Sequence of chain 31.A:
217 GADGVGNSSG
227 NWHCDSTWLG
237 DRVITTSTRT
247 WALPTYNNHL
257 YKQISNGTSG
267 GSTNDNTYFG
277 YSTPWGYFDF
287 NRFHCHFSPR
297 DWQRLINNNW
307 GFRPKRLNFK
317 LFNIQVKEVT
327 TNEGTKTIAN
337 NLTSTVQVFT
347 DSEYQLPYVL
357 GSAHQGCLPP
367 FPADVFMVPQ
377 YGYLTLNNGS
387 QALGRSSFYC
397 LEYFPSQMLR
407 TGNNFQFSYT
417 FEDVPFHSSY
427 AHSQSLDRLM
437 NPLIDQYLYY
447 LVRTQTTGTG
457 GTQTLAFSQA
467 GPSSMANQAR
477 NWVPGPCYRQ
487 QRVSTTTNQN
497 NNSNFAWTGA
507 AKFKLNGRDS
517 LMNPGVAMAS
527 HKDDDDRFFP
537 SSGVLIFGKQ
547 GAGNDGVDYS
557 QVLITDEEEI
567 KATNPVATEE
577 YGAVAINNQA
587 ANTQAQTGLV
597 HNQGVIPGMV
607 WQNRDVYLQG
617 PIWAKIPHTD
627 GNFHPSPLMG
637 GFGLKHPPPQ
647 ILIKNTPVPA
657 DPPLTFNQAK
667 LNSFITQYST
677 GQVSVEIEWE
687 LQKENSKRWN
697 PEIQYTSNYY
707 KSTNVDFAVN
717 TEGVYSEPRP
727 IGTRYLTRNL

Binding-site contacts:
Ligand atom C1' contacts residue PRO631 of chain 58.A at 4.3 Å (hydrophobic).
Ligand atom N3 contacts residue PRO631 of chain 58.A at 3.6 Å.
Ligand atom N3 contacts residue GLY639 of chain 58.A at 4.3 Å.
Ligand atom N6 contacts residue PHE638 of chain 58.A at 3.9 Å.
Ligand atom C5 contacts residue SER632 of chain 58.A at 4.1 Å.
Ligand atom N9 contacts residue HIS630 of chain 58.A at 4.2 Å.
Ligand atom N1 contacts residue PRO631 of chain 58.A at 3.5 Å (h-bond).
Ligand atom C6 contacts residue SER632 of chain 58.A at 3.9 Å.
Ligand atom N7 contacts residue PRO421 of chain 58.A at 4.2 Å.
Ligand atom C6 contacts residue PRO631 of chain 58.A at 3.9 Å (hydrophobic).
Ligand atom C5 contacts residue PRO421 of chain 58.A at 4.1 Å (hydrophobic).
Ligand atom C6 contacts residue VAL420 of chain 58.A at 4.0 Å (hydrophobic).
Ligand atom C2 contacts residue GLY639 of chain 58.A at 3.1 Å.
Ligand atom N6 contacts residue SER632 of chain 58.A at 3.3 Å (h-bond).
Ligand atom N7 contacts residue SER632 of chain 58.A at 4.1 Å.
Ligand atom C6 contacts residue GLY639 of chain 58.A at 3.8 Å.
Ligand atom C2' contacts residue HIS630 of chain 58.A at 3.2 Å.
Ligand atom C1' contacts residue HIS630 of chain 58.A at 4.0 Å.
Ligand atom N6 contacts residue VAL420 of chain 58.A at 4.0 Å.
Ligand atom C8 contacts residue HIS630 of chain 58.A at 3.3 Å.
Ligand atom C4 contacts residue PRO421 of chain 58.A at 4.3 Å (hydrophobic).
Ligand atom N1 contacts residue VAL420 of chain 58.A at 3.7 Å.
Ligand atom O2P contacts residue ASP626 of chain 31.A at 4.2 Å.
Ligand atom N7 contacts residue HIS630 of chain 58.A at 4.1 Å.
Ligand atom C5 contacts residue PRO631 of chain 58.A at 4.2 Å (hydrophobic).
Ligand atom C2 contacts residue PRO631 of chain 58.A at 3.3 Å (hydrophobic).
Ligand atom C8 contacts residue PRO421 of chain 58.A at 4.3 Å (hydrophobic).
Ligand atom N9 contacts residue PRO421 of chain 58.A at 4.4 Å.
Ligand atom N1 contacts residue PHE638 of chain 58.A at 4.3 Å.
Ligand atom C4 contacts residue PRO631 of chain 58.A at 4.0 Å (hydrophobic).
Ligand atom N6 contacts residue GLY637 of chain 58.A at 3.7 Å.
Ligand atom C3' contacts residue HIS630 of chain 58.A at 4.4 Å.
Ligand atom N6 contacts residue GLY639 of chain 58.A at 3.6 Å (h-bond).
Ligand atom C2 contacts residue PRO421 of chain 58.A at 4.5 Å (hydrophobic).
Ligand atom N1 contacts residue GLY639 of chain 58.A at 3.1 Å (h-bond).
Ligand atom C2 contacts residue VAL420 of chain 58.A at 4.3 Å (hydrophobic).
Ligand atom C6 contacts residue PRO421 of chain 58.A at 4.1 Å (hydrophobic).
Ligand atom O1P contacts residue LYS641 of chain 31.A at 4.0 Å.
Ligand atom N7 contacts residue ASN609 of chain 58.A at 3.8 Å.
Ligand atom N1 contacts residue PRO421 of chain 58.A at 4.3 Å.

Sequence of chain 58.A:
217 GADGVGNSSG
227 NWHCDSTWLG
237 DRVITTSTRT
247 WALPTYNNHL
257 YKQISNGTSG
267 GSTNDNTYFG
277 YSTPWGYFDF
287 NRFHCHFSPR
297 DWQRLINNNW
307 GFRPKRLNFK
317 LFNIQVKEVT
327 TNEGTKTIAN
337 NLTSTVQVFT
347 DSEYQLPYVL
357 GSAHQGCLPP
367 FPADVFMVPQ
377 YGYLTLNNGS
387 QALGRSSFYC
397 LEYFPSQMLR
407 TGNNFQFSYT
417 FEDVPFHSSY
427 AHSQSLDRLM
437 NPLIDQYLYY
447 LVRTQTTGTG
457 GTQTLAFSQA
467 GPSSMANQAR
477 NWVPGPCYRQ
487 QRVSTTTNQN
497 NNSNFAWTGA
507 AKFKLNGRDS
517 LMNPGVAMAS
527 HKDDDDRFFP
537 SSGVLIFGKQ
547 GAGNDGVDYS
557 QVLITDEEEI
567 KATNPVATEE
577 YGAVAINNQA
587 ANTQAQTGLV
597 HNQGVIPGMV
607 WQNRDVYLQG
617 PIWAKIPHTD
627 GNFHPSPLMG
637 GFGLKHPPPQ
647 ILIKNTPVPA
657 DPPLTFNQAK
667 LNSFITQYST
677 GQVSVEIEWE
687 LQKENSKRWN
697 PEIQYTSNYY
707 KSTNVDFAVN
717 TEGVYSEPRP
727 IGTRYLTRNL

A small-molecule ligand and the protein it binds are described below.
Small molecule (SMILES): Nc1ncnc2c1ncn2[C@H]1C[C@H](O)[C@@H](COP(=O)(O)O)O1